Binding-site contacts:
Ligand atom C10 contacts residue PRO16 of chain 1.B at 4.1 Å (hydrophobic).
Ligand atom C07 contacts residue PRO16 of chain 1.B at 3.9 Å (hydrophobic).
Ligand atom C05 contacts residue TRP127 of chain 1.B at 4.1 Å (hydrophobic).
Ligand atom C13 contacts residue TYR17 of chain 1.B at 4.0 Å (hydrophobic).
Ligand atom O17 contacts residue PHE14 of chain 1.B at 4.3 Å.
Ligand atom C07 contacts residue PHE128 of chain 1.B at 4.2 Å (hydrophobic).
Ligand atom C03 contacts residue PHE168 of chain 1.B at 3.9 Å (hydrophobic).
Ligand atom C13 contacts residue ASN120 of chain 1.B at 3.8 Å.
Ligand atom C06 contacts residue TRP127 of chain 1.B at 3.6 Å (hydrophobic).
Ligand atom C02 contacts residue ARG171 of chain 1.B at 3.6 Å.
Ligand atom C12 contacts residue PHE128 of chain 1.B at 4.3 Å (hydrophobic).
Ligand atom C02 contacts residue PHE123 of chain 1.B at 4.3 Å (hydrophobic).
Ligand atom O15 contacts residue ASN120 of chain 1.B at 3.7 Å.
Ligand atom C13 contacts residue ARG124 of chain 1.B at 3.9 Å.
Ligand atom C09 contacts residue PRO16 of chain 1.B at 3.9 Å (hydrophobic).
Ligand atom C12 contacts residue TYR17 of chain 1.B at 3.4 Å (hydrophobic).
Ligand atom O15 contacts residue ARG124 of chain 1.B at 3.6 Å.
Ligand atom O16 contacts residue TYR17 of chain 1.B at 3.4 Å.
Ligand atom C10 contacts residue PHE128 of chain 1.B at 3.6 Å (hydrophobic).
Ligand atom C11 contacts residue PHE128 of chain 1.B at 3.9 Å (hydrophobic).
Ligand atom C11 contacts residue TYR17 of chain 1.B at 3.6 Å (hydrophobic).
Ligand atom C04 contacts residue TYR175 of chain 1.B at 4.2 Å (hydrophobic).
Ligand atom C10 contacts residue TYR17 of chain 1.B at 4.3 Å (hydrophobic).
Ligand atom O08 contacts residue TYR175 of chain 1.B at 4.3 Å.
Ligand atom O17 contacts residue PRO16 of chain 1.B at 3.9 Å.
Ligand atom C01 contacts residue PHE123 of chain 1.B at 3.5 Å (hydrophobic).
Ligand atom C02 contacts residue PHE168 of chain 1.B at 3.4 Å (hydrophobic).
Ligand atom C12 contacts residue ARG124 of chain 1.B at 3.9 Å.
Ligand atom C03 contacts residue ARG171 of chain 1.B at 4.0 Å.
Ligand atom O17 contacts residue PHE128 of chain 1.B at 3.7 Å.
Ligand atom C13 contacts residue PHE168 of chain 1.B at 3.9 Å (hydrophobic).
Ligand atom O08 contacts residue PRO16 of chain 1.B at 3.8 Å.
Ligand atom C09 contacts residue PHE128 of chain 1.B at 3.7 Å (hydrophobic).
Ligand atom C14 contacts residue PHE168 of chain 1.B at 3.8 Å (hydrophobic).
Ligand atom C03 contacts residue TYR175 of chain 1.B at 4.3 Å (hydrophobic).
Ligand atom C14 contacts residue PHE128 of chain 1.B at 4.2 Å (hydrophobic).
Ligand atom C01 contacts residue PHE168 of chain 1.B at 4.0 Å (hydrophobic).
Ligand atom C06 contacts residue PHE123 of chain 1.B at 3.9 Å (hydrophobic).
Ligand atom O15 contacts residue TYR17 of chain 1.B at 2.7 Å (h-bond).
Ligand atom C09 contacts residue PHE168 of chain 1.B at 4.3 Å (hydrophobic).

Sequence of chain 1.B:
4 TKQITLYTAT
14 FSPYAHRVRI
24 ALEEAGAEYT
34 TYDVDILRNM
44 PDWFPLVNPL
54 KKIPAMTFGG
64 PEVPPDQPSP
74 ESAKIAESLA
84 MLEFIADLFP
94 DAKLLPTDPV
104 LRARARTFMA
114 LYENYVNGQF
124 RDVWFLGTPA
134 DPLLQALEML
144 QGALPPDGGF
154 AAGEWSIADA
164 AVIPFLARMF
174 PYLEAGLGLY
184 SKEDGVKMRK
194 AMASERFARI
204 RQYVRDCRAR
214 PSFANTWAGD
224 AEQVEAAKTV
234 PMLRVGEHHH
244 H

The small molecule below binds the protein below.
Small molecule (SMILES): O=C(c1ccccc1)c1ccc(O)c(O)c1O